Sequence of chain 1.B:
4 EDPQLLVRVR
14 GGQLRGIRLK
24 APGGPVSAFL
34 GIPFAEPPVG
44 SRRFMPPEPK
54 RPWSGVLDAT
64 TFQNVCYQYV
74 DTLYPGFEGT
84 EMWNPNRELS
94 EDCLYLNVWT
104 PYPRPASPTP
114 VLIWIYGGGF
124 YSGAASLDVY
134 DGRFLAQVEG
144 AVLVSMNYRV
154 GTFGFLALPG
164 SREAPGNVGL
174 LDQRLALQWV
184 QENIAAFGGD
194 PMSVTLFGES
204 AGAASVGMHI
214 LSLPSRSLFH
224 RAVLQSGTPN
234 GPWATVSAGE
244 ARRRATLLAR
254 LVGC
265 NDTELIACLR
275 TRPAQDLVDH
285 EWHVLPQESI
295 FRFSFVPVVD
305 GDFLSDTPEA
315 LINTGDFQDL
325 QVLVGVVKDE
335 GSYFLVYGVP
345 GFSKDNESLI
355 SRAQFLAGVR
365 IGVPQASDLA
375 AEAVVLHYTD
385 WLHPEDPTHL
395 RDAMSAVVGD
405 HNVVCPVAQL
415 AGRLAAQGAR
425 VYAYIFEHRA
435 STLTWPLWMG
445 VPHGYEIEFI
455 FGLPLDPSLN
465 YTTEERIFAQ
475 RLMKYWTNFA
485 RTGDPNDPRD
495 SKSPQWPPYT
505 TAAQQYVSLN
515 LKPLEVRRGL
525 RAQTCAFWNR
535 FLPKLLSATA

This small molecule binds to this protein.
Small molecule (SMILES): NC(=O)c1cc[n+](CCC[n+]2ccc(/C=N/O)cc2)cc1

Binding-site contacts:
Ligand atom O3 contacts residue PHE297 of chain 1.B at 3.3 Å.
Ligand atom N9 contacts residue HIS447 of chain 1.B at 3.9 Å.
Ligand atom O10 contacts residue TYR337 of chain 1.B at 3.6 Å.
Ligand atom O10 contacts residue TRP86 of chain 1.B at 3.8 Å.
Ligand atom C5 contacts residue TRP286 of chain 1.B at 3.2 Å (hydrophobic).
Ligand atom C4 contacts residue TYR337 of chain 1.B at 3.4 Å (hydrophobic).
Ligand atom C8 contacts residue TYR337 of chain 1.B at 3.6 Å (hydrophobic).
Ligand atom C2 contacts residue TYR124 of chain 1.B at 2.9 Å (hydrophobic).
Ligand atom C12 contacts residue TRP286 of chain 1.B at 3.6 Å (hydrophobic).
Ligand atom C7 contacts residue TYR337 of chain 1.B at 3.7 Å (hydrophobic).
Ligand atom C7 contacts residue TYR124 of chain 1.B at 3.6 Å (hydrophobic).
Ligand atom N2 contacts residue TYR341 of chain 1.B at 3.7 Å.
Ligand atom C10 contacts residue PHE297 of chain 1.B at 3.8 Å (hydrophobic).
Ligand atom C5A contacts residue TYR337 of chain 1.B at 3.2 Å (hydrophobic).
Ligand atom C13 contacts residue TRP286 of chain 1.B at 3.4 Å (hydrophobic).
Ligand atom C9 contacts residue TRP286 of chain 1.B at 3.2 Å (hydrophobic).
Ligand atom C3 contacts residue TYR337 of chain 1.B at 3.9 Å (hydrophobic).
Ligand atom N8 contacts residue TRP286 of chain 1.B at 3.0 Å.
Ligand atom N15 contacts residue TRP286 of chain 1.B at 3.6 Å.
Ligand atom C1 contacts residue TYR124 of chain 1.B at 3.9 Å (hydrophobic).
Ligand atom C4 contacts residue PHE338 of chain 1.B at 3.2 Å (hydrophobic).
Ligand atom C3 contacts residue PHE338 of chain 1.B at 3.6 Å (hydrophobic).
Ligand atom C10 contacts residue ARG296 of chain 1.B at 3.6 Å.
Ligand atom C10 contacts residue TRP286 of chain 1.B at 3.3 Å (hydrophobic).
Ligand atom O10 contacts residue HIS447 of chain 1.B at 2.8 Å (h-bond).
Ligand atom C7 contacts residue TYR341 of chain 1.B at 4.0 Å (hydrophobic).
Ligand atom O3 contacts residue SER298 of chain 1.B at 2.9 Å (h-bond).
Ligand atom C13 contacts residue TYR124 of chain 1.B at 3.4 Å (hydrophobic).
Ligand atom C11 contacts residue TRP286 of chain 1.B at 3.7 Å (hydrophobic).
Ligand atom N2 contacts residue TYR124 of chain 1.B at 3.9 Å.
Ligand atom N15 contacts residue GLU285 of chain 1.B at 3.6 Å.
Ligand atom C1 contacts residue TYR341 of chain 1.B at 3.3 Å (hydrophobic).
Ligand atom C12 contacts residue TYR124 of chain 1.B at 3.6 Å (hydrophobic).
Ligand atom C6 contacts residue TYR337 of chain 1.B at 3.2 Å (hydrophobic).
Ligand atom C8 contacts residue HIS447 of chain 1.B at 4.0 Å.
Ligand atom C14 contacts residue TRP286 of chain 1.B at 3.9 Å (hydrophobic).
Ligand atom N8 contacts residue TYR124 of chain 1.B at 3.8 Å.
Ligand atom C5 contacts residue TYR124 of chain 1.B at 3.9 Å (hydrophobic).
Ligand atom C11 contacts residue TYR124 of chain 1.B at 3.8 Å (hydrophobic).
Ligand atom N9 contacts residue TYR337 of chain 1.B at 3.2 Å.